Binding-site contacts:
Ligand atom C8 contacts residue PRO84 of chain 1.B at 4.0 Å (hydrophobic).
Ligand atom N2 contacts residue ARG83 of chain 1.B at 4.4 Å.
Ligand atom N2 contacts residue PRO84 of chain 1.B at 4.3 Å.
Ligand atom C7 contacts residue PRO84 of chain 1.B at 3.8 Å (hydrophobic).
Ligand atom N2 contacts residue ASN220 of chain 1.B at 3.1 Å (h-bond).
Ligand atom C4 contacts residue ASN220 of chain 1.B at 4.1 Å.
Ligand atom C5 contacts residue ASN220 of chain 1.B at 3.4 Å.
Ligand atom O5 contacts residue ARG83 of chain 1.B at 3.7 Å.
Ligand atom O5 contacts residue ASN220 of chain 1.B at 2.0 Å (h-bond).
Ligand atom C2 contacts residue ASN220 of chain 1.B at 2.6 Å.
Ligand atom O7 contacts residue ARG83 of chain 1.B at 3.7 Å.
Ligand atom C1 contacts residue ARG83 of chain 1.B at 3.7 Å.
Ligand atom C7 contacts residue ARG83 of chain 1.B at 4.2 Å.
Ligand atom C7 contacts residue ASN220 of chain 1.B at 3.9 Å.
Ligand atom O7 contacts residue PRO84 of chain 1.B at 3.7 Å.
Ligand atom C1 contacts residue ASN220 of chain 1.B at 1.3 Å.
Ligand atom O6 contacts residue PRO82 of chain 1.B at 4.3 Å.
Ligand atom C5 contacts residue PHE81 of chain 1.B at 4.5 Å (hydrophobic).
Ligand atom O7 contacts residue ASN220 of chain 1.B at 4.3 Å.
Ligand atom C8 contacts residue GLN218 of chain 1.B at 3.5 Å.
Ligand atom C6 contacts residue ASN220 of chain 1.B at 4.3 Å.
Ligand atom C3 contacts residue ASN220 of chain 1.B at 3.7 Å.
Ligand atom C2 contacts residue ARG83 of chain 1.B at 4.0 Å.
Ligand atom C6 contacts residue PHE81 of chain 1.B at 4.0 Å (hydrophobic).
Ligand atom O5 contacts residue PHE81 of chain 1.B at 3.9 Å.

A small-molecule ligand and the protein it binds are described below.
Small molecule (SMILES): CC(=O)N[C@@H]1[C@@H](O)[C@H](O)[C@@H](CO)O[C@H]1O

Sequence of chain 1.B:
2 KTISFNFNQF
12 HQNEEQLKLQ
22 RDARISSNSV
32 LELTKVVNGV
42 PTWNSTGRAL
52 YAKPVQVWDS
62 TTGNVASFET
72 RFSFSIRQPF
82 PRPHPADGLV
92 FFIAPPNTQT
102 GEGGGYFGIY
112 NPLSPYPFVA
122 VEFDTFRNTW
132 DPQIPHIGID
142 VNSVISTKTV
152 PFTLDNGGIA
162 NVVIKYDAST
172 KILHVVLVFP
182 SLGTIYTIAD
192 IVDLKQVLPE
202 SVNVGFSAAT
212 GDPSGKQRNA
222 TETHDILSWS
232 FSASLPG